The protein below binds the small molecule below.
Small molecule (SMILES): C=CC1=C(C)/C(=C/c2[nH]c(/C=C3\N=C(/C=C4\NC(=O)C(C)=C4C=C)C(C)=C3CCC(=O)O)c(CCC(=O)O)c2C)NC1=O

Binding-site contacts:
Ligand atom CAC contacts residue VAL131 of chain 1.C at 3.5 Å (hydrophobic).
Ligand atom NB contacts residue ASC1 of chain 1.L at 3.6 Å.
Ligand atom C1A contacts residue ASC1 of chain 1.L at 3.6 Å.
Ligand atom CMC contacts residue PHE208 of chain 1.C at 3.4 Å (hydrophobic).
Ligand atom NA contacts residue ASC1 of chain 1.L at 3.1 Å (h-bond).
Ligand atom ND contacts residue ASC1 of chain 1.L at 3.2 Å (h-bond).
Ligand atom CBC contacts residue ASN204 of chain 1.C at 3.5 Å.
Ligand atom CHD contacts residue GLY135 of chain 1.C at 3.5 Å.
Ligand atom C1C contacts residue ASC1 of chain 1.L at 3.5 Å.
Ligand atom C2B contacts residue ASC1 of chain 1.L at 3.3 Å.
Ligand atom C2A contacts residue ASC1 of chain 1.L at 3.4 Å.
Ligand atom C1B contacts residue ASC1 of chain 1.L at 3.2 Å.
Ligand atom OC contacts residue ASC1 of chain 1.L at 2.7 Å (h-bond).
Ligand atom OC contacts residue GLU24 of chain 1.C at 3.6 Å.
Ligand atom CBA contacts residue SER138 of chain 1.C at 3.6 Å.
Ligand atom CBD contacts residue TYR130 of chain 1.C at 3.5 Å (hydrophobic).
Ligand atom C1D contacts residue GLY135 of chain 1.C at 3.4 Å.
Ligand atom CAB contacts residue ILE143 of chain 1.C at 3.4 Å (hydrophobic).
Ligand atom C1A contacts residue SER138 of chain 1.C at 3.4 Å.
Ligand atom O1D contacts residue LYS13 of chain 1.C at 3.6 Å.
Ligand atom C1D contacts residue HIS20 of chain 1.C at 3.6 Å.
Ligand atom CBC contacts residue ARG132 of chain 1.C at 3.6 Å.
Ligand atom NC contacts residue HIS20 of chain 1.C at 3.6 Å (h-bond).
Ligand atom C1B contacts residue GLY139 of chain 1.C at 3.6 Å.
Ligand atom ND contacts residue HIS20 of chain 1.C at 3.5 Å.
Ligand atom CGD contacts residue ARG177 of chain 1.C at 3.6 Å.
Ligand atom CGD contacts residue TYR130 of chain 1.C at 3.4 Å (hydrophobic).
Ligand atom CBB contacts residue MET29 of chain 1.C at 3.6 Å (hydrophobic).
Ligand atom C3B contacts residue ASC1 of chain 1.L at 3.6 Å.
Ligand atom CAC contacts residue PHE201 of chain 1.C at 3.7 Å (hydrophobic).
Ligand atom CAA contacts residue ASC1 of chain 1.L at 3.2 Å.
Ligand atom CMD contacts residue TYR130 of chain 1.C at 3.6 Å (hydrophobic).
Ligand atom C3A contacts residue ASC1 of chain 1.L at 3.5 Å.
Ligand atom NC contacts residue ASC1 of chain 1.L at 2.8 Å (h-bond).
Ligand atom C4D contacts residue HIS20 of chain 1.C at 3.7 Å.
Ligand atom CHB contacts residue ASC1 of chain 1.L at 3.4 Å.
Ligand atom O1D contacts residue TYR130 of chain 1.C at 2.5 Å (h-bond).
Ligand atom C4A contacts residue ASC1 of chain 1.L at 3.4 Å.
Ligand atom O2D contacts residue ARG177 of chain 1.C at 2.7 Å (salt-bridge).
Ligand atom CHA contacts residue SER138 of chain 1.C at 3.7 Å.

Sequence of chain 1.C:
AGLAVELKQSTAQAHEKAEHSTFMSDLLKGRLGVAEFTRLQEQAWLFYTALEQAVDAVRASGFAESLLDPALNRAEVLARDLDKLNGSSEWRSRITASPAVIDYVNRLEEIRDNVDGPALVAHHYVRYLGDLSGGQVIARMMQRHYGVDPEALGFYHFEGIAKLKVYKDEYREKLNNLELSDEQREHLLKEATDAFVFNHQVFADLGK